A small-molecule ligand and the protein it binds are described below.
Small molecule (SMILES): COc1ccc2cc(CCC(C)=O)ccc2c1

Sequence of chain 1.A:
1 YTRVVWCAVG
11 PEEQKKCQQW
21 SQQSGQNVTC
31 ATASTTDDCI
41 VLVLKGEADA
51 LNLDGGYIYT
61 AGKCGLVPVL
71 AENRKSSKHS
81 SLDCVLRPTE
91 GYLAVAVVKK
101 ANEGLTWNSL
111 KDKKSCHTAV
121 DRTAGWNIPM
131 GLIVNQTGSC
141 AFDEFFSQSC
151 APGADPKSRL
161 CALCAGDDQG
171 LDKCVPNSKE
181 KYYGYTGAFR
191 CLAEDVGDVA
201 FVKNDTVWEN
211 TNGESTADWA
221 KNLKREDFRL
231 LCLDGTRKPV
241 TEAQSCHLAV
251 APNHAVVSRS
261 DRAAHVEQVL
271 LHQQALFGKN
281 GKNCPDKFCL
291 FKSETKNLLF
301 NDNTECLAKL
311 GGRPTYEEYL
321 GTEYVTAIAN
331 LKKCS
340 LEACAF

Binding-site contacts:
Ligand atom C1 contacts residue GLY321 of chain 1.A at 3.5 Å.
Ligand atom C7' contacts residue TYR319 of chain 1.A at 3.5 Å (hydrophobic).
Ligand atom C6' contacts residue PRO252 of chain 1.A at 3.7 Å (hydrophobic).
Ligand atom C2 contacts residue GLY321 of chain 1.A at 3.5 Å.
Ligand atom C10' contacts residue TYR319 of chain 1.A at 4.0 Å (hydrophobic).
Ligand atom C8' contacts residue TYR319 of chain 1.A at 3.1 Å (hydrophobic).
Ligand atom O1 contacts residue GLY321 of chain 1.A at 3.9 Å.
Ligand atom C4' contacts residue TYR319 of chain 1.A at 3.2 Å (hydrophobic).
Ligand atom C5' contacts residue THR89 of chain 1.A at 3.5 Å.
Ligand atom C5' contacts residue TYR319 of chain 1.A at 3.4 Å (hydrophobic).
Ligand atom O2' contacts residue PRO252 of chain 1.A at 3.2 Å.
Ligand atom C3 contacts residue GLU318 of chain 1.A at 4.0 Å.
Ligand atom C6' contacts residue TYR319 of chain 1.A at 3.8 Å (hydrophobic).
Ligand atom C10' contacts residue GLY321 of chain 1.A at 3.8 Å.
Ligand atom O2' contacts residue TYR319 of chain 1.A at 3.8 Å.
Ligand atom C11' contacts residue GLY91 of chain 1.A at 3.1 Å.
Ligand atom C4 contacts residue GLU318 of chain 1.A at 3.0 Å.
Ligand atom C2 contacts residue THR322 of chain 1.A at 3.9 Å.
Ligand atom C11' contacts residue THR89 of chain 1.A at 3.0 Å.
Ligand atom C11' contacts residue PRO252 of chain 1.A at 4.0 Å (hydrophobic).
Ligand atom C2 contacts residue GLU318 of chain 1.A at 3.6 Å.
Ligand atom C7' contacts residue PRO252 of chain 1.A at 3.6 Å (hydrophobic).
Ligand atom C3 contacts residue GLY321 of chain 1.A at 3.8 Å.
Ligand atom C1 contacts residue THR322 of chain 1.A at 3.0 Å.
Ligand atom C1' contacts residue GLU318 of chain 1.A at 3.2 Å.
Ligand atom C9' contacts residue TYR319 of chain 1.A at 3.7 Å (hydrophobic).
Ligand atom O1 contacts residue GLU318 of chain 1.A at 2.8 Å (salt-bridge).
Ligand atom C10' contacts residue GLU318 of chain 1.A at 4.2 Å.
Ligand atom C6' contacts residue ASN253 of chain 1.A at 4.0 Å.
Ligand atom C1' contacts residue TYR319 of chain 1.A at 3.8 Å (hydrophobic).
Ligand atom C1' contacts residue GLY321 of chain 1.A at 4.1 Å.
Ligand atom C6' contacts residue THR89 of chain 1.A at 3.9 Å.
Ligand atom C3' contacts residue TYR319 of chain 1.A at 2.9 Å (hydrophobic).
Ligand atom C2' contacts residue GLU318 of chain 1.A at 3.2 Å.
Ligand atom C11' contacts residue ASN253 of chain 1.A at 3.3 Å.
Ligand atom O2' contacts residue ASN253 of chain 1.A at 2.8 Å (h-bond).
Ligand atom C2' contacts residue TYR319 of chain 1.A at 3.3 Å (hydrophobic).
Ligand atom C11' contacts residue GLU90 of chain 1.A at 4.0 Å.
Ligand atom O2' contacts residue THR89 of chain 1.A at 3.6 Å (h-bond).
Ligand atom C9' contacts residue LEU320 of chain 1.A at 4.0 Å (hydrophobic).